Sequence of chain 1.C:
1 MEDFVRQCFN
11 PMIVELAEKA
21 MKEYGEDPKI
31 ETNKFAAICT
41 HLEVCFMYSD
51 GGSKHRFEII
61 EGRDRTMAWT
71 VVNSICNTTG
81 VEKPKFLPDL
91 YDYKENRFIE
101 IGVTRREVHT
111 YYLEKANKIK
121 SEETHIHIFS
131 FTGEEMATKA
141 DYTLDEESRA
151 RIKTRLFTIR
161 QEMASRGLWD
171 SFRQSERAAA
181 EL

A protein and the small-molecule ligand that binds it are described below.
Small molecule (SMILES): O=C1Cc2ccccc2C(=O)N1O

Binding-site contacts:
Ligand atom C8 contacts residue GLU61 of chain 1.C at 4.1 Å.
Ligand atom N9 contacts residue GLU61 of chain 1.C at 3.9 Å.
Ligand atom N9 contacts residue MN1 of chain 1.Q at 3.2 Å.
Ligand atom O12 contacts residue GLU100 of chain 1.C at 3.5 Å (salt-bridge).
Ligand atom C10 contacts residue MN1 of chain 1.Q at 3.1 Å.
Ligand atom N9 contacts residue HIS41 of chain 1.C at 3.8 Å.
Ligand atom O13 contacts residue ASP89 of chain 1.C at 4.4 Å.
Ligand atom C10 contacts residue MN1 of chain 1.R at 4.2 Å.
Ligand atom C5 contacts residue TYR111 of chain 1.C at 4.1 Å (hydrophobic).
Ligand atom C4 contacts residue TYR111 of chain 1.C at 3.6 Å (hydrophobic).
Ligand atom N9 contacts residue GLU100 of chain 1.C at 3.9 Å.
Ligand atom O12 contacts residue HIS41 of chain 1.C at 3.2 Å.
Ligand atom C8 contacts residue MN1 of chain 1.R at 3.0 Å.
Ligand atom O11 contacts residue MN1 of chain 1.R at 2.4 Å.
Ligand atom O13 contacts residue HIS41 of chain 1.C at 3.4 Å (h-bond).
Ligand atom C10 contacts residue HIS41 of chain 1.C at 4.1 Å.
Ligand atom O13 contacts residue TYR111 of chain 1.C at 4.4 Å.
Ligand atom O11 contacts residue GLU61 of chain 1.C at 3.6 Å.
Ligand atom O13 contacts residue GLU100 of chain 1.C at 3.3 Å (salt-bridge).
Ligand atom C4 contacts residue LYS115 of chain 1.C at 3.4 Å.
Ligand atom O12 contacts residue MN1 of chain 1.Q at 2.5 Å.
Ligand atom O11 contacts residue LEU87 of chain 1.C at 4.2 Å.
Ligand atom C5 contacts residue LYS115 of chain 1.C at 4.2 Å.
Ligand atom C10 contacts residue GLU100 of chain 1.C at 3.8 Å.
Ligand atom C2 contacts residue LYS118 of chain 1.C at 4.5 Å.
Ligand atom O13 contacts residue ILE101 of chain 1.C at 3.6 Å (h-bond).
Ligand atom O13 contacts residue MN1 of chain 1.Q at 2.3 Å.
Ligand atom N9 contacts residue MN1 of chain 1.R at 2.9 Å.
Ligand atom C3 contacts residue LYS115 of chain 1.C at 3.7 Å.
Ligand atom N9 contacts residue ASP89 of chain 1.C at 4.0 Å.
Ligand atom C1 contacts residue LYS118 of chain 1.C at 4.3 Å.
Ligand atom O12 contacts residue ASP89 of chain 1.C at 2.8 Å (salt-bridge).
Ligand atom O11 contacts residue ASP89 of chain 1.C at 4.5 Å.
Ligand atom O12 contacts residue MN1 of chain 1.R at 2.0 Å.
Ligand atom O13 contacts residue LYS115 of chain 1.C at 3.2 Å (salt-bridge).
Ligand atom O12 contacts residue GLU61 of chain 1.C at 3.2 Å (salt-bridge).
Ligand atom C10 contacts residue LYS115 of chain 1.C at 3.6 Å.